Sequence of chain 1.A:
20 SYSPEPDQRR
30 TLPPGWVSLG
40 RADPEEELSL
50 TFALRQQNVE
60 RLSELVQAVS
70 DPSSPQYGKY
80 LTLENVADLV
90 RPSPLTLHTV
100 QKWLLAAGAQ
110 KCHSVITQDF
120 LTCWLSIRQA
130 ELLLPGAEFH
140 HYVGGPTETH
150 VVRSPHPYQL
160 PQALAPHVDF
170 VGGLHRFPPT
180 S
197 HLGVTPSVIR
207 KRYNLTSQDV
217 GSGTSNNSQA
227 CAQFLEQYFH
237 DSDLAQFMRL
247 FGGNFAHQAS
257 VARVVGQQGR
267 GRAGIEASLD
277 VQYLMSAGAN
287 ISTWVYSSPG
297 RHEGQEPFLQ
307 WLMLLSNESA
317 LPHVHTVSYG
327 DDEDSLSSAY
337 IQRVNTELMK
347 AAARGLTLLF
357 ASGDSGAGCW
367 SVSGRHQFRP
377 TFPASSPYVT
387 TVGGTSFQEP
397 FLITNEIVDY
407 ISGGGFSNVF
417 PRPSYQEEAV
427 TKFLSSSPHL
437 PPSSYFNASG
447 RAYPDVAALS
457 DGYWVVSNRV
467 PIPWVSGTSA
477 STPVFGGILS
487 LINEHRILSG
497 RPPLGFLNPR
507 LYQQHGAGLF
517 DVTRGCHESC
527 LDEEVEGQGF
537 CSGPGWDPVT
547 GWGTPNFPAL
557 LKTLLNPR

Binding-site contacts:
Ligand atom C5 contacts residue ASN443 of chain 1.A at 2.5 Å.
Ligand atom C6 contacts residue ASN414 of chain 1.A at 4.3 Å.
Ligand atom O6 contacts residue SER445 of chain 1.A at 3.0 Å (h-bond).
Ligand atom O3 contacts residue ASN414 of chain 1.A at 3.1 Å (h-bond).
Ligand atom O7 contacts residue ASN414 of chain 1.A at 4.4 Å.
Ligand atom C3 contacts residue ASN414 of chain 1.A at 3.2 Å.
Ligand atom C1 contacts residue ASN443 of chain 1.A at 4.2 Å.
Ligand atom C2 contacts residue ASN414 of chain 1.A at 4.3 Å.
Ligand atom O6 contacts residue SER413 of chain 1.A at 4.3 Å.
Ligand atom N2 contacts residue ASN414 of chain 1.A at 4.3 Å.
Ligand atom O6 contacts residue ASN443 of chain 1.A at 3.1 Å (h-bond).
Ligand atom C4 contacts residue ASN414 of chain 1.A at 4.0 Å.
Ligand atom O3 contacts residue ASN443 of chain 1.A at 2.9 Å (h-bond).
Ligand atom C3 contacts residue ASN443 of chain 1.A at 2.5 Å.
Ligand atom C2 contacts residue ASN443 of chain 1.A at 3.8 Å.
Ligand atom O7 contacts residue GLN373 of chain 1.A at 4.2 Å.
Ligand atom C4 contacts residue ASN443 of chain 1.A at 1.3 Å.
Ligand atom O5 contacts residue ASN414 of chain 1.A at 3.7 Å.
Ligand atom C5 contacts residue ASN414 of chain 1.A at 3.4 Å.
Ligand atom O6 contacts residue ASN414 of chain 1.A at 4.3 Å.
Ligand atom C1 contacts residue ASN414 of chain 1.A at 3.5 Å.
Ligand atom O5 contacts residue ASN443 of chain 1.A at 3.6 Å (h-bond).
Ligand atom C6 contacts residue SER445 of chain 1.A at 3.7 Å.
Ligand atom C6 contacts residue ASN443 of chain 1.A at 2.9 Å.
Ligand atom O6 contacts residue GLY446 of chain 1.A at 4.5 Å.

A protein and the small-molecule ligand that binds it are described below.
Small molecule (SMILES): CC(=O)N[C@@H]1[C@@H](O)[C@H](O)[C@@H](CO)O[C@H]1O